This protein binds this small molecule.
Small molecule (SMILES): Cc1cn([C@H]2C[C@H](OP(=O)(O)O)[C@@H](COP(=O)(O)O)O2)c(=O)[nH]c1=O

Sequence of chain 1.A:
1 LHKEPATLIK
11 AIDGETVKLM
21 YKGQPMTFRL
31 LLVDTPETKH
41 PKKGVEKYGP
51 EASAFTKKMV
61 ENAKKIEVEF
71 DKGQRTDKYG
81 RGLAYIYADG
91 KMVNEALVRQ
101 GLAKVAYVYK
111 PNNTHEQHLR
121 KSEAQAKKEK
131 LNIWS

Binding-site contacts:
Ligand atom O5P contacts residue ARG81 of chain 1.A at 2.8 Å (salt-bridge).
Ligand atom O3' contacts residue LYS78 of chain 1.A at 2.7 Å (salt-bridge).
Ligand atom C5 contacts residue TYR109 of chain 1.A at 3.6 Å (hydrophobic).
Ligand atom O4P contacts residue ASP34 of chain 1.A at 3.9 Å.
Ligand atom O5P contacts residue ARG29 of chain 1.A at 3.0 Å (salt-bridge).
Ligand atom C4 contacts residue LEU83 of chain 1.A at 3.8 Å (hydrophobic).
Ligand atom C4' contacts residue ARG81 of chain 1.A at 3.9 Å.
Ligand atom P2 contacts residue GLU15 of chain 1.A at 3.5 Å.
Ligand atom C2 contacts residue ASP77 of chain 1.A at 3.8 Å.
Ligand atom O3P contacts residue TYR79 of chain 1.A at 3.2 Å (h-bond).
Ligand atom C3' contacts residue LYS78 of chain 1.A at 3.8 Å.
Ligand atom C2' contacts residue TYR109 of chain 1.A at 3.1 Å (hydrophobic).
Ligand atom O5' contacts residue ARG29 of chain 1.A at 4.0 Å.
Ligand atom C6 contacts residue TYR109 of chain 1.A at 3.9 Å (hydrophobic).
Ligand atom C4 contacts residue TYR109 of chain 1.A at 3.0 Å (hydrophobic).
Ligand atom N1 contacts residue ASP77 of chain 1.A at 4.0 Å.
Ligand atom N1 contacts residue TYR109 of chain 1.A at 3.8 Å.
Ligand atom P1 contacts residue TYR79 of chain 1.A at 3.6 Å.
Ligand atom C2 contacts residue TYR109 of chain 1.A at 3.3 Å (hydrophobic).
Ligand atom O4P contacts residue TYR107 of chain 1.A at 3.2 Å (h-bond).
Ligand atom C1' contacts residue LYS78 of chain 1.A at 3.7 Å.
Ligand atom C5M contacts residue TYR107 of chain 1.A at 4.0 Å (hydrophobic).
Ligand atom C5' contacts residue TYR107 of chain 1.A at 3.5 Å (hydrophobic).
Ligand atom P2 contacts residue ARG81 of chain 1.A at 3.9 Å.
Ligand atom O2 contacts residue TYR109 of chain 1.A at 3.9 Å.
Ligand atom O4' contacts residue ARG81 of chain 1.A at 3.1 Å (salt-bridge).
Ligand atom O2 contacts residue ASP77 of chain 1.A at 3.7 Å.
Ligand atom P1 contacts residue LYS78 of chain 1.A at 3.5 Å.
Ligand atom O4 contacts residue TYR109 of chain 1.A at 3.2 Å.
Ligand atom O5P contacts residue GLU15 of chain 1.A at 3.0 Å (salt-bridge).
Ligand atom O4P contacts residue GLU15 of chain 1.A at 3.1 Å (salt-bridge).
Ligand atom O6P contacts residue HIS40 of chain 1.A at 3.5 Å.
Ligand atom P2 contacts residue ARG29 of chain 1.A at 3.6 Å.
Ligand atom O2P contacts residue TYR79 of chain 1.A at 2.8 Å (h-bond).
Ligand atom O5' contacts residue ARG81 of chain 1.A at 3.1 Å (salt-bridge).
Ligand atom O3P contacts residue LYS78 of chain 1.A at 2.9 Å.
Ligand atom C5M contacts residue ARG29 of chain 1.A at 3.9 Å.
Ligand atom N3 contacts residue TYR109 of chain 1.A at 2.9 Å.
Ligand atom O4 contacts residue LEU83 of chain 1.A at 3.7 Å.
Ligand atom O4P contacts residue ARG29 of chain 1.A at 2.7 Å (salt-bridge).